A protein and the small-molecule ligand that binds it are described below.
Small molecule (SMILES): CC(=O)N[C@@H]1[C@@H](O)[C@H](O)[C@@H](CO)O[C@H]1O

Sequence of chain 1.E:
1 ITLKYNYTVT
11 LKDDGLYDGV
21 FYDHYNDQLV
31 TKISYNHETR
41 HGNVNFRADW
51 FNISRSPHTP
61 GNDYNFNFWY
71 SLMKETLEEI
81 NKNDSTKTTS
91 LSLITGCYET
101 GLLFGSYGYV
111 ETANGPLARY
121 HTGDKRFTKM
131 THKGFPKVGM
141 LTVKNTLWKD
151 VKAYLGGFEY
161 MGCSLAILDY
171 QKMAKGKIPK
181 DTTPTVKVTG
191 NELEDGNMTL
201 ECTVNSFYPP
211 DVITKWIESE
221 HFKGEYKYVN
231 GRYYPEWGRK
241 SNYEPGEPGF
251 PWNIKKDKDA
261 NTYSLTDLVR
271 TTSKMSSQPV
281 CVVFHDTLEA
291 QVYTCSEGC

Binding-site contacts:
Ligand atom C8 contacts residue ARG55 of chain 1.E at 3.5 Å.
Ligand atom C7 contacts residue ASN52 of chain 1.E at 4.4 Å.
Ligand atom N2 contacts residue SER54 of chain 1.E at 3.9 Å.
Ligand atom C4 contacts residue ASN52 of chain 1.E at 4.1 Å.
Ligand atom C7 contacts residue ARG55 of chain 1.E at 3.7 Å.
Ligand atom N2 contacts residue ASN52 of chain 1.E at 3.1 Å (h-bond).
Ligand atom O6 contacts residue ASN52 of chain 1.E at 4.5 Å.
Ligand atom C3 contacts residue ASN52 of chain 1.E at 3.8 Å.
Ligand atom C2 contacts residue SER54 of chain 1.E at 4.5 Å.
Ligand atom C2 contacts residue ASN52 of chain 1.E at 2.5 Å.
Ligand atom C5 contacts residue ASN52 of chain 1.E at 3.6 Å.
Ligand atom O7 contacts residue ARG55 of chain 1.E at 4.5 Å.
Ligand atom N2 contacts residue ARG55 of chain 1.E at 3.5 Å.
Ligand atom C1 contacts residue ASN52 of chain 1.E at 1.5 Å.
Ligand atom O5 contacts residue ASN52 of chain 1.E at 2.3 Å (h-bond).